Sequence of chain 3.B:
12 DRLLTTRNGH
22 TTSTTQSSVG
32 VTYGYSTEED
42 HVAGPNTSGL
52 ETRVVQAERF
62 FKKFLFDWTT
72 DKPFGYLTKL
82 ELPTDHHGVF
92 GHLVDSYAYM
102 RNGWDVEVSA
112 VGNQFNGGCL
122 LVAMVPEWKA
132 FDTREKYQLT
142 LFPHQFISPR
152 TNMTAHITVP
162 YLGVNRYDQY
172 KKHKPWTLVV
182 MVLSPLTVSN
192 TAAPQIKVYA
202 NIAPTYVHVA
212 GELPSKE

Binding-site contacts:
Ligand atom O6S contacts residue ARG56 of chain 2.C at 3.7 Å.
Ligand atom O3S contacts residue LYS193 of chain 3.A at 3.1 Å (salt-bridge).
Ligand atom O5S contacts residue ARG56 of chain 2.C at 3.6 Å (salt-bridge).
Ligand atom C3 contacts residue LYS193 of chain 3.A at 3.6 Å.
Ligand atom O3 contacts residue LYS193 of chain 3.A at 2.8 Å (salt-bridge).
Ligand atom C2 contacts residue LYS193 of chain 3.A at 3.6 Å.
Ligand atom O5 contacts residue LYS193 of chain 3.A at 3.6 Å.
Ligand atom O2S contacts residue ARG56 of chain 2.C at 4.1 Å.
Ligand atom O4S contacts residue ARG56 of chain 2.C at 2.5 Å (salt-bridge).
Ligand atom O1S contacts residue ASP59 of chain 2.C at 3.0 Å.
Ligand atom O2S contacts residue ASP59 of chain 2.C at 3.2 Å.
Ligand atom O4 contacts residue THR195 of chain 3.A at 3.7 Å.
Ligand atom S1 contacts residue ASP59 of chain 2.C at 3.7 Å.
Ligand atom O6B contacts residue LYS193 of chain 3.A at 4.1 Å.
Ligand atom O3 contacts residue ASP59 of chain 2.C at 4.0 Å.
Ligand atom S2 contacts residue ARG135 of chain 3.B at 4.0 Å.
Ligand atom O6 contacts residue ARG135 of chain 3.B at 3.6 Å.
Ligand atom C6 contacts residue THR134 of chain 3.B at 3.5 Å.
Ligand atom O6 contacts residue LYS193 of chain 3.A at 3.5 Å.
Ligand atom S2 contacts residue ARG56 of chain 2.C at 3.4 Å (salt-bridge).
Ligand atom C3 contacts residue ARG56 of chain 2.C at 3.9 Å.
Ligand atom C4 contacts residue LYS193 of chain 3.A at 3.4 Å.
Ligand atom O6S contacts residue LYS193 of chain 3.A at 3.4 Å.
Ligand atom C1 contacts residue ASP133 of chain 3.B at 4.0 Å.
Ligand atom C5 contacts residue THR134 of chain 3.B at 3.9 Å.
Ligand atom O6S contacts residue ARG135 of chain 3.B at 3.7 Å.
Ligand atom O3 contacts residue ARG56 of chain 2.C at 3.9 Å.
Ligand atom O5 contacts residue ARG135 of chain 3.B at 3.2 Å.
Ligand atom S2 contacts residue ASN88 of chain 2.C at 4.0 Å.
Ligand atom O1 contacts residue ASP133 of chain 3.B at 4.1 Å.
Ligand atom O1S contacts residue ASP58 of chain 2.C at 4.1 Å.
Ligand atom O5S contacts residue ARG135 of chain 3.B at 3.6 Å.
Ligand atom O6S contacts residue ASN88 of chain 2.C at 3.9 Å.
Ligand atom O3S contacts residue THR134 of chain 3.B at 3.3 Å (h-bond).
Ligand atom S1 contacts residue ASP58 of chain 2.C at 3.7 Å.
Ligand atom C5 contacts residue ARG135 of chain 3.B at 4.1 Å.
Ligand atom O5S contacts residue ASN88 of chain 2.C at 3.0 Å (h-bond).
Ligand atom C6 contacts residue ARG135 of chain 3.B at 3.8 Å.
Ligand atom O2S contacts residue ASP58 of chain 2.C at 2.3 Å (salt-bridge).
Ligand atom N2 contacts residue ARG56 of chain 2.C at 3.9 Å.

Sequence of chain 2.C:
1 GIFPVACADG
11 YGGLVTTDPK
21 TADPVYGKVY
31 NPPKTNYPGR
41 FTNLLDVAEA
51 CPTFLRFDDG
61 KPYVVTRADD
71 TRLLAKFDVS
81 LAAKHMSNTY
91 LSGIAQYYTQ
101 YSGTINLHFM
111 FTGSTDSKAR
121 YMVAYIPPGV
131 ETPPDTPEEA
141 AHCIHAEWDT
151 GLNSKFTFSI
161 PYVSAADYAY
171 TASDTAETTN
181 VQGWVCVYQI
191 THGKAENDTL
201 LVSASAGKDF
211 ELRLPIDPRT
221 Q

Sequence of chain 3.A:
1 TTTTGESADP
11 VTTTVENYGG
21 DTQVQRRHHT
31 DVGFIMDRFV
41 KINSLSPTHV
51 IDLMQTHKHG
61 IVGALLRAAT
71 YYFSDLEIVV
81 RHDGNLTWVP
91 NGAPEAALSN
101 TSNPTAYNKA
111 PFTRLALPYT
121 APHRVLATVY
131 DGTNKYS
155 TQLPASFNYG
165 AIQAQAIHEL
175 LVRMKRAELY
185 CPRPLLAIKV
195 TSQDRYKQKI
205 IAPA

The protein below binds the small molecule below.
Small molecule (SMILES): O=C(O)[C@@H]1O[C@@H](O[C@H]2[C@H](O)[C@@H](NS(=O)(=O)O)[C@@H](O)O[C@@H]2COS(=O)(=O)O)[C@H](OS(=O)(=O)O)[C@@H](O)[C@@H]1O[C@H]1O[C@H](COS(=O)(=O)O)[C@@H](O)[C@H](O)[C@H]1NS(=O)(=O)O